Sequence of chain 1.L:
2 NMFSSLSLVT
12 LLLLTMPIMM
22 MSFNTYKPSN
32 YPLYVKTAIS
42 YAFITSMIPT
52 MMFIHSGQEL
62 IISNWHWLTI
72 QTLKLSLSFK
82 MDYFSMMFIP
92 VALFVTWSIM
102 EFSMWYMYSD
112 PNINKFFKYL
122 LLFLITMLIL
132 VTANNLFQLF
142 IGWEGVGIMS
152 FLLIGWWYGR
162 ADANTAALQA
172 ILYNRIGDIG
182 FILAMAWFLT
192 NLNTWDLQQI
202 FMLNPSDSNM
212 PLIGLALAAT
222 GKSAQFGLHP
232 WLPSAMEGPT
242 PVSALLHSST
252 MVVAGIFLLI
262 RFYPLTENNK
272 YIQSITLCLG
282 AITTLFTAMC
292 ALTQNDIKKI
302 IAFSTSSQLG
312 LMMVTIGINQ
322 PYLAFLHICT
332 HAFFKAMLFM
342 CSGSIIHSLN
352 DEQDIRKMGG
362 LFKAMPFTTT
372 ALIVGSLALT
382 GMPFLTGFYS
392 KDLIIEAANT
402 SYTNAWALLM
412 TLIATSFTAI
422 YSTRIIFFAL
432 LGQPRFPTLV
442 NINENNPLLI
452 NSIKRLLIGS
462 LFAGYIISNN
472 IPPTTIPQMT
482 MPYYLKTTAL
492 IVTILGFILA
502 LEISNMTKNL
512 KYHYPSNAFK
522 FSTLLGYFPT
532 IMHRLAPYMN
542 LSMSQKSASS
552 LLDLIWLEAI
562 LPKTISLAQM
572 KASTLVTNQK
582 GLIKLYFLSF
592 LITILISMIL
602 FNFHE

A protein and the small-molecule ligand that binds it are described below.
Small molecule (SMILES): C[C@H](CCC(=O)O)[C@H]1CC[C@H]2[C@@H]3[C@H](O)C[C@@H]4C[C@H](O)CC[C@]4(C)[C@H]3C[C@H](O)[C@]12C

Sequence of chain 1.IA:
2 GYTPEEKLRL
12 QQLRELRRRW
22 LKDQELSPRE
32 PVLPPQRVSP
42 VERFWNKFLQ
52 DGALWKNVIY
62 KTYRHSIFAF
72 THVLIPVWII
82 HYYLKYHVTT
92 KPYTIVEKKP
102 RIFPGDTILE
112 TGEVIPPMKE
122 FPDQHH

Binding-site contacts:
Ligand atom O25 contacts residue LYS62 of chain 1.IA at 4.0 Å.
Ligand atom O12 contacts residue PHE69 of chain 1.IA at 3.2 Å.
Ligand atom C24 contacts residue HIS66 of chain 1.IA at 3.7 Å.
Ligand atom O26 contacts residue LYS62 of chain 1.IA at 3.5 Å.
Ligand atom C11 contacts residue ARG65 of chain 1.IA at 3.6 Å.
Ligand atom C15 contacts residue ASN31 of chain 1.L at 3.8 Å.
Ligand atom C22 contacts residue LEU34 of chain 1.L at 3.7 Å (hydrophobic).
Ligand atom C21 contacts residue HIS66 of chain 1.IA at 3.8 Å.
Ligand atom C16 contacts residue LEU34 of chain 1.L at 3.2 Å (hydrophobic).
Ligand atom C2 contacts residue ILE68 of chain 1.IA at 4.2 Å (hydrophobic).
Ligand atom O7 contacts residue ASN31 of chain 1.L at 3.5 Å.
Ligand atom C16 contacts residue ARG65 of chain 1.IA at 4.0 Å.
Ligand atom C1 contacts residue THR72 of chain 1.IA at 3.9 Å.
Ligand atom C2 contacts residue HIS73 of chain 1.IA at 4.2 Å.
Ligand atom C19 contacts residue HIS73 of chain 1.IA at 3.6 Å.
Ligand atom C20 contacts residue THR38 of chain 1.L at 3.8 Å.
Ligand atom C23 contacts residue HIS66 of chain 1.IA at 3.4 Å.
Ligand atom O26 contacts residue ARG65 of chain 1.IA at 4.4 Å.
Ligand atom C15 contacts residue LEU34 of chain 1.L at 4.3 Å (hydrophobic).
Ligand atom C19 contacts residue PHE69 of chain 1.IA at 4.0 Å (hydrophobic).
Ligand atom O12 contacts residue ARG65 of chain 1.IA at 2.9 Å (salt-bridge).
Ligand atom C18 contacts residue TYR35 of chain 1.L at 3.6 Å (hydrophobic).
Ligand atom C24 contacts residue LYS62 of chain 1.IA at 3.9 Å.
Ligand atom C12 contacts residue PHE69 of chain 1.IA at 3.6 Å (hydrophobic).
Ligand atom C18 contacts residue LEU34 of chain 1.L at 4.2 Å (hydrophobic).
Ligand atom C11 contacts residue PHE69 of chain 1.IA at 3.8 Å (hydrophobic).
Ligand atom O26 contacts residue LEU34 of chain 1.L at 4.2 Å.
Ligand atom O25 contacts residue HIS66 of chain 1.IA at 3.4 Å (h-bond).
Ligand atom O3 contacts residue ILE68 of chain 1.IA at 3.7 Å.
Ligand atom O12 contacts residue HIS66 of chain 1.IA at 4.2 Å.
Ligand atom C2 contacts residue THR72 of chain 1.IA at 3.7 Å.
Ligand atom C17 contacts residue ARG65 of chain 1.IA at 4.3 Å.
Ligand atom C18 contacts residue THR38 of chain 1.L at 3.8 Å.
Ligand atom C12 contacts residue ARG65 of chain 1.IA at 3.8 Å.
Ligand atom C19 contacts residue TYR35 of chain 1.L at 3.3 Å (hydrophobic).
Ligand atom C1 contacts residue ILE68 of chain 1.IA at 3.9 Å (hydrophobic).
Ligand atom C22 contacts residue THR38 of chain 1.L at 3.8 Å.
Ligand atom C21 contacts residue ARG65 of chain 1.IA at 3.6 Å.
Ligand atom C1 contacts residue HIS73 of chain 1.IA at 4.3 Å.
Ligand atom C23 contacts residue THR38 of chain 1.L at 3.7 Å.